The small molecule below binds the protein below.
Small molecule (SMILES): CC(=O)N[C@H]1[C@H](O[C@H]2[C@H](O)[C@@H](NC(C)=O)CO[C@@H]2CO[C@@H]2O[C@@H](C)[C@@H](O)[C@@H](O)[C@@H]2O)O[C@H](CO)[C@@H](O)[C@@H]1O

Binding-site contacts:
Ligand atom C6 contacts residue VAL250 of chain 16.B at 4.3 Å (hydrophobic).
Ligand atom C1 contacts residue HIS104 of chain 16.B at 3.7 Å.
Ligand atom C5 contacts residue ASN154 of chain 16.A at 3.6 Å.
Ligand atom C5 contacts residue HIS104 of chain 16.B at 3.2 Å.
Ligand atom N2 contacts residue ASN154 of chain 16.A at 2.9 Å (h-bond).
Ligand atom C4 contacts residue HIS104 of chain 16.B at 4.5 Å.
Ligand atom C2 contacts residue ASN154 of chain 16.A at 2.4 Å.
Ligand atom C8 contacts residue HIS104 of chain 16.B at 4.5 Å.
Ligand atom C4 contacts residue ASN154 of chain 16.A at 4.2 Å.
Ligand atom C6 contacts residue HIS104 of chain 16.B at 3.5 Å.
Ligand atom C7 contacts residue ASN154 of chain 16.A at 3.4 Å.
Ligand atom O7 contacts residue ASN154 of chain 16.A at 3.4 Å (h-bond).
Ligand atom O5 contacts residue ASN154 of chain 16.A at 2.3 Å (h-bond).
Ligand atom O5 contacts residue HIS104 of chain 16.B at 3.1 Å.
Ligand atom C8 contacts residue ASN154 of chain 16.A at 3.7 Å.
Ligand atom C1 contacts residue ASN154 of chain 16.A at 1.4 Å.
Ligand atom C3 contacts residue ASN154 of chain 16.A at 3.8 Å.

Sequence of chain 16.A:
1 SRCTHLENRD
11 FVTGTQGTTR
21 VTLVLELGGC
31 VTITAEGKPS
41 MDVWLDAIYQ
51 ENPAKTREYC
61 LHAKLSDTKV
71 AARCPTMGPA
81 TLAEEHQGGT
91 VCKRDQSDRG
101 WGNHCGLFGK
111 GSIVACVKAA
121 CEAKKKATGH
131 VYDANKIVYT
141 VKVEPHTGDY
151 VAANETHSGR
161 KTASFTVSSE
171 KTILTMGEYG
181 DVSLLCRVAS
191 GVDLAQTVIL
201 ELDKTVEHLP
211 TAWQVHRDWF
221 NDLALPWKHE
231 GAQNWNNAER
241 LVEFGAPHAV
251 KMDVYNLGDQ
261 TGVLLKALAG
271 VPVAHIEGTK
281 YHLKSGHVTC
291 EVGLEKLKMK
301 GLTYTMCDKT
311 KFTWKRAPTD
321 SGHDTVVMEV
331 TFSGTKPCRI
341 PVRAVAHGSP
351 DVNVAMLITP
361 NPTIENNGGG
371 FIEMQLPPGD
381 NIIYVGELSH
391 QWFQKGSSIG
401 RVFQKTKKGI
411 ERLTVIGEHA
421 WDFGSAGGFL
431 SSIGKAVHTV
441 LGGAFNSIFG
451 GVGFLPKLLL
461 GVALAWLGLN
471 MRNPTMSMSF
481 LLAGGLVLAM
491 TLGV

Sequence of chain 16.B:
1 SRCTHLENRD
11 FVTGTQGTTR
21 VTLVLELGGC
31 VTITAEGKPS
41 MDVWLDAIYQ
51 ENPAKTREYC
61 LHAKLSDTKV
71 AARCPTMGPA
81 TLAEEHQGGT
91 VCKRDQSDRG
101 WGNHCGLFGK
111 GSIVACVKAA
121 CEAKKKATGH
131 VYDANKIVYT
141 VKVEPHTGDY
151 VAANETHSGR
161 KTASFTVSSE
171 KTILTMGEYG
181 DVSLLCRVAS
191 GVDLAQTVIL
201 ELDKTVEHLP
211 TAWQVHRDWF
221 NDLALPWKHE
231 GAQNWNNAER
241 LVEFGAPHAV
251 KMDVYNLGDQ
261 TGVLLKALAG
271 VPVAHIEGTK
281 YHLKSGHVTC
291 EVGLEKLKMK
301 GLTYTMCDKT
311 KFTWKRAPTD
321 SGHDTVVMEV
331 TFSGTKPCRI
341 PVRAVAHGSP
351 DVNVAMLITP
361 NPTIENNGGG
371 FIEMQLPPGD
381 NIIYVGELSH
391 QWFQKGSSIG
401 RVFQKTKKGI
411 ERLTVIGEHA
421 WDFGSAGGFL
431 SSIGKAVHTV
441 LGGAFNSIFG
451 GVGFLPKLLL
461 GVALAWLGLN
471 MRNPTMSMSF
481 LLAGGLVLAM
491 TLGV